Sequence of chain 1.A:
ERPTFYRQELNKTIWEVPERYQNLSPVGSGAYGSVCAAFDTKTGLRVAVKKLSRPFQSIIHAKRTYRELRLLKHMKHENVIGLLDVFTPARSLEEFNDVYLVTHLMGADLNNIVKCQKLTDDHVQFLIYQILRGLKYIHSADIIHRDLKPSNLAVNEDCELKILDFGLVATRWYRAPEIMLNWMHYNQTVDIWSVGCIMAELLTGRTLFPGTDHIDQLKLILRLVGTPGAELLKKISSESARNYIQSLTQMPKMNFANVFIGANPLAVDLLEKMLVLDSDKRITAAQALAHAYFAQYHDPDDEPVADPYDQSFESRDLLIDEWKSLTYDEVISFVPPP

The small molecule below binds the protein below.
Small molecule (SMILES): CC(C)Nc1nc2ccc(-c3ocnc3-c3ccccc3F)cc2s1

Binding-site contacts:
Ligand atom N21 contacts residue LEU201 of chain 1.A at 3.6 Å.
Ligand atom O23 contacts residue LEU238 of chain 1.A at 3.3 Å.
Ligand atom C1 contacts residue TYR264 of chain 1.A at 3.2 Å (hydrophobic).
Ligand atom C17 contacts residue LEU252 of chain 1.A at 3.9 Å (hydrophobic).
Ligand atom C9 contacts residue LEU201 of chain 1.A at 3.5 Å (hydrophobic).
Ligand atom C4 contacts residue LEU238 of chain 1.A at 3.7 Å (hydrophobic).
Ligand atom C17 contacts residue PRO248 of chain 1.A at 3.7 Å (hydrophobic).
Ligand atom C9 contacts residue LEU238 of chain 1.A at 3.4 Å (hydrophobic).
Ligand atom C4 contacts residue LEU201 of chain 1.A at 3.7 Å (hydrophobic).
Ligand atom C7 contacts residue LEU238 of chain 1.A at 3.8 Å (hydrophobic).
Ligand atom F24 contacts residue LEU201 of chain 1.A at 3.6 Å.
Ligand atom C2 contacts residue SER260 of chain 1.A at 3.9 Å.
Ligand atom C4 contacts residue ALA261 of chain 1.A at 4.0 Å (hydrophobic).
Ligand atom C7 contacts residue PRO197 of chain 1.A at 4.0 Å (hydrophobic).
Ligand atom C5 contacts residue ILE265 of chain 1.A at 3.1 Å (hydrophobic).
Ligand atom F24 contacts residue MET200 of chain 1.A at 3.6 Å.
Ligand atom C18 contacts residue ILE256 of chain 1.A at 3.2 Å (hydrophobic).
Ligand atom C7 contacts residue LEU201 of chain 1.A at 3.4 Å (hydrophobic).
Ligand atom C13 contacts residue LEU238 of chain 1.A at 4.0 Å (hydrophobic).
Ligand atom C8 contacts residue LEU238 of chain 1.A at 4.0 Å (hydrophobic).
Ligand atom C8 contacts residue MET200 of chain 1.A at 3.9 Å (hydrophobic).
Ligand atom C16 contacts residue LEU201 of chain 1.A at 3.8 Å (hydrophobic).
Ligand atom C15 contacts residue LEU238 of chain 1.A at 3.4 Å (hydrophobic).
Ligand atom C19 contacts residue ILE256 of chain 1.A at 4.0 Å (hydrophobic).
Ligand atom C2 contacts residue ALA261 of chain 1.A at 4.0 Å (hydrophobic).
Ligand atom C13 contacts residue LEU201 of chain 1.A at 3.4 Å (hydrophobic).
Ligand atom C17 contacts residue LEU297 of chain 1.A at 3.1 Å (hydrophobic).
Ligand atom O23 contacts residue MET200 of chain 1.A at 3.9 Å.
Ligand atom C8 contacts residue HIS234 of chain 1.A at 3.4 Å.
Ligand atom C17 contacts residue ILE256 of chain 1.A at 3.8 Å (hydrophobic).
Ligand atom S25 contacts residue GLU198 of chain 1.A at 3.6 Å.
Ligand atom C11 contacts residue ILE265 of chain 1.A at 3.6 Å (hydrophobic).
Ligand atom C3 contacts residue TYR264 of chain 1.A at 3.1 Å (hydrophobic).
Ligand atom N21 contacts residue ILE265 of chain 1.A at 3.5 Å.
Ligand atom N21 contacts residue ILE256 of chain 1.A at 3.4 Å.
Ligand atom S25 contacts residue PRO197 of chain 1.A at 3.4 Å (h-bond).
Ligand atom C5 contacts residue ALA261 of chain 1.A at 3.9 Å (hydrophobic).
Ligand atom C5 contacts residue LEU201 of chain 1.A at 3.8 Å (hydrophobic).
Ligand atom N20 contacts residue ILE235 of chain 1.A at 4.0 Å.
Ligand atom C11 contacts residue LEU201 of chain 1.A at 3.6 Å (hydrophobic).